Binding-site contacts:
Ligand atom N7 contacts residue ARG221 of chain 1.A at 3.5 Å (salt-bridge).
Ligand atom PG contacts residue MG1 of chain 1.L at 3.3 Å.
Ligand atom O4' contacts residue ARG221 of chain 1.A at 3.0 Å (salt-bridge).
Ligand atom PG contacts residue ARG240 of chain 1.A at 3.3 Å.
Ligand atom N3 contacts residue ARG221 of chain 1.A at 3.4 Å (salt-bridge).
Ligand atom O1G contacts residue LYS265 of chain 1.B at 3.4 Å (salt-bridge).
Ligand atom O3G contacts residue LYS411 of chain 1.A at 2.8 Å (salt-bridge).
Ligand atom O2G contacts residue ARG240 of chain 1.A at 3.0 Å (salt-bridge).
Ligand atom PB contacts residue LYS265 of chain 1.B at 3.4 Å.
Ligand atom O1A contacts residue LYS242 of chain 1.A at 2.4 Å (salt-bridge).
Ligand atom O3G contacts residue MG1 of chain 1.L at 2.0 Å.
Ligand atom N6 contacts residue ASN246 of chain 1.A at 3.4 Å (h-bond).
Ligand atom O1B contacts residue DGT1 of chain 1.J at 2.7 Å (h-bond).
Ligand atom N6 contacts residue ARG260 of chain 1.B at 3.4 Å.
Ligand atom O1A contacts residue ARG221 of chain 1.A at 3.2 Å (salt-bridge).
Ligand atom C1' contacts residue PHE45 of chain 1.B at 3.5 Å (hydrophobic).
Ligand atom C4 contacts residue ARG221 of chain 1.A at 3.0 Å.
Ligand atom O2B contacts residue HIS264 of chain 1.B at 3.1 Å.
Ligand atom O1G contacts residue ARG240 of chain 1.A at 2.7 Å (salt-bridge).
Ligand atom C5 contacts residue ARG221 of chain 1.A at 3.4 Å.
Ligand atom N3 contacts residue ASN7 of chain 1.C at 3.0 Å (h-bond).
Ligand atom O2B contacts residue LYS265 of chain 1.B at 2.6 Å (salt-bridge).
Ligand atom C3' contacts residue VAL44 of chain 1.B at 3.0 Å (hydrophobic).
Ligand atom C5' contacts residue VAL5 of chain 1.C at 3.4 Å (hydrophobic).
Ligand atom C4' contacts residue VAL5 of chain 1.C at 3.5 Å (hydrophobic).
Ligand atom O3' contacts residue ASN7 of chain 1.C at 2.9 Å (h-bond).
Ligand atom C2' contacts residue PHE45 of chain 1.B at 3.4 Å (hydrophobic).
Ligand atom O3' contacts residue VAL44 of chain 1.B at 2.7 Å (h-bond).
Ligand atom O2A contacts residue LYS242 of chain 1.A at 3.3 Å (salt-bridge).
Ligand atom O3A contacts residue DGT1 of chain 1.J at 3.1 Å (h-bond).
Ligand atom PA contacts residue LYS242 of chain 1.A at 3.2 Å.
Ligand atom PB contacts residue MG1 of chain 1.L at 3.3 Å.
Ligand atom O3B contacts residue LYS265 of chain 1.B at 3.2 Å (salt-bridge).
Ligand atom O3G contacts residue DGT1 of chain 1.J at 2.9 Å (h-bond).
Ligand atom N9 contacts residue PHE45 of chain 1.B at 3.5 Å.
Ligand atom O2A contacts residue HIS264 of chain 1.B at 2.5 Å (h-bond).
Ligand atom O1B contacts residue MG1 of chain 1.L at 2.0 Å.
Ligand atom N9 contacts residue ARG221 of chain 1.A at 3.2 Å (salt-bridge).
Ligand atom C2 contacts residue ASN7 of chain 1.C at 3.3 Å.
Ligand atom C5' contacts residue DGT1 of chain 1.J at 3.5 Å.

The protein below binds the small molecule below.
Small molecule (SMILES): Nc1ncnc2c1ncn2[C@H]1C[C@H](O)[C@@H](CO[P](=O)(O)O[P](=O)(O)OP(=O)(O)O)O1

Sequence of chain 1.C:
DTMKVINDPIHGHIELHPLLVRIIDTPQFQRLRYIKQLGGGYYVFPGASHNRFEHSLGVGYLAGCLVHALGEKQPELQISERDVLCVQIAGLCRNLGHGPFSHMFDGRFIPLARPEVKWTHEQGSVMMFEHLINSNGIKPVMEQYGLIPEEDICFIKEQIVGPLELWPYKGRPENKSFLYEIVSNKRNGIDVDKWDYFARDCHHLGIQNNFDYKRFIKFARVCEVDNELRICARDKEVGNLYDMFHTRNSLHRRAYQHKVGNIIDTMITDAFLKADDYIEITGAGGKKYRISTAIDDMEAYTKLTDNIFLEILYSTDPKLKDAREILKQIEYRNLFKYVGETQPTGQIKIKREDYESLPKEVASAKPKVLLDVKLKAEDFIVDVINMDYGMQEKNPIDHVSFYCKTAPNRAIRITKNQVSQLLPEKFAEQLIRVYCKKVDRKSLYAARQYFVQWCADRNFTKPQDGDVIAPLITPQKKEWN

Sequence of chain 1.A:
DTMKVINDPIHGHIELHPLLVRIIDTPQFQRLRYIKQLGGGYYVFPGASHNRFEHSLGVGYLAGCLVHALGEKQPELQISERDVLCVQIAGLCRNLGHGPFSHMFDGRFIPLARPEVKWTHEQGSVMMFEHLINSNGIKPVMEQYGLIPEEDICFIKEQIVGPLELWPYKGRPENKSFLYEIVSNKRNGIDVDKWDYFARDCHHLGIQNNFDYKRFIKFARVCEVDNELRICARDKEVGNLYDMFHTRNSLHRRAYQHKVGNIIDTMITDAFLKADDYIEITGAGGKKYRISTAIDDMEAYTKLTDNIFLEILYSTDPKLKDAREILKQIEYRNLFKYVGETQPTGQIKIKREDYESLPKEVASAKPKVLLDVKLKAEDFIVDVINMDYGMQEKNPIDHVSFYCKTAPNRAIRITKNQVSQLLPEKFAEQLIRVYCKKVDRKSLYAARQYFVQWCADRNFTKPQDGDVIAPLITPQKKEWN

Sequence of chain 1.B:
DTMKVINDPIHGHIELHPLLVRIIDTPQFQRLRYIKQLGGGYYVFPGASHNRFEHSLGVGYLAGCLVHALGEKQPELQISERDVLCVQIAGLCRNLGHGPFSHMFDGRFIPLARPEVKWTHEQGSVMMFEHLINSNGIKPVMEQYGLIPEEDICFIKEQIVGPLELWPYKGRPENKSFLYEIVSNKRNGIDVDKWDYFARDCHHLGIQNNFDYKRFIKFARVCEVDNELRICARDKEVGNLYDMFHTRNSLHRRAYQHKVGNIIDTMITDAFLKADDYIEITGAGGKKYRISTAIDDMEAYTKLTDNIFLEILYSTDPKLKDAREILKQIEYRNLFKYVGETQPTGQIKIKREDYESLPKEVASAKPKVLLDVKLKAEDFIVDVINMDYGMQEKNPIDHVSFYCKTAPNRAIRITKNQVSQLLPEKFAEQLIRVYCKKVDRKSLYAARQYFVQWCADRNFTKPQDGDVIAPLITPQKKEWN